Sequence of chain 1.D:
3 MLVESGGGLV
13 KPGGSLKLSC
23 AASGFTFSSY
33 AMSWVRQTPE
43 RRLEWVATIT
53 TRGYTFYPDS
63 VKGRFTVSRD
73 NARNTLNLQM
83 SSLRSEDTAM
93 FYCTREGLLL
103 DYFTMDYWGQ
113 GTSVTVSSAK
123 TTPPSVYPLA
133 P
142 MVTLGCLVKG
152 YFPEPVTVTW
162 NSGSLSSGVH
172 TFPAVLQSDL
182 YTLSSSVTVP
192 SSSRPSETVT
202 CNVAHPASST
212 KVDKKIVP

A small-molecule ligand and the protein it binds are described below.
Small molecule (SMILES): C=C1C[C@]23C[C@H]1CC[C@H]2[C@@]12CC[C@H](O)[C@@](C)(C(=O)O1)[C@H]2[C@@H]3C(=O)O

Binding-site contacts:
Ligand atom C3 contacts residue LEU101 of chain 1.D at 3.7 Å (hydrophobic).
Ligand atom O92 contacts residue LEU101 of chain 1.D at 3.1 Å (h-bond).
Ligand atom C17 contacts residue THR52 of chain 1.D at 4.1 Å.
Ligand atom C16 contacts residue PHE105 of chain 1.D at 4.0 Å (hydrophobic).
Ligand atom C19 contacts residue LEU101 of chain 1.D at 3.1 Å (hydrophobic).
Ligand atom O31 contacts residue SER31 of chain 1.D at 2.9 Å (h-bond).
Ligand atom C12 contacts residue TYR104 of chain 1.D at 4.4 Å (hydrophobic).
Ligand atom C1 contacts residue ALA33 of chain 1.D at 3.8 Å (hydrophobic).
Ligand atom C2 contacts residue LEU101 of chain 1.D at 3.2 Å (hydrophobic).
Ligand atom C12 contacts residue PHE105 of chain 1.D at 3.9 Å (hydrophobic).
Ligand atom C7 contacts residue ARG54 of chain 1.D at 3.9 Å.
Ligand atom C2 contacts residue TYR32 of chain 1.D at 4.1 Å (hydrophobic).
Ligand atom C10 contacts residue LEU101 of chain 1.D at 4.1 Å (hydrophobic).
Ligand atom O72 contacts residue ARG54 of chain 1.D at 3.0 Å (salt-bridge).
Ligand atom C2 contacts residue SER31 of chain 1.D at 3.3 Å.
Ligand atom O31 contacts residue THR53 of chain 1.D at 2.8 Å (h-bond).
Ligand atom C19 contacts residue LEU102 of chain 1.D at 3.9 Å (hydrophobic).
Ligand atom C3 contacts residue SER31 of chain 1.D at 3.4 Å.
Ligand atom C2 contacts residue THR53 of chain 1.D at 4.3 Å.
Ligand atom C1 contacts residue SER31 of chain 1.D at 4.4 Å.
Ligand atom C7 contacts residue THR53 of chain 1.D at 3.9 Å.
Ligand atom O72 contacts residue THR53 of chain 1.D at 4.4 Å.
Ligand atom O71 contacts residue ARG54 of chain 1.D at 3.6 Å.
Ligand atom O91 contacts residue LEU102 of chain 1.D at 3.1 Å.
Ligand atom C7 contacts residue THR52 of chain 1.D at 4.3 Å.
Ligand atom C18 contacts residue ARG54 of chain 1.D at 4.3 Å.
Ligand atom C1 contacts residue LEU101 of chain 1.D at 3.8 Å (hydrophobic).
Ligand atom C5 contacts residue THR53 of chain 1.D at 4.0 Å.
Ligand atom C4 contacts residue LEU101 of chain 1.D at 4.1 Å (hydrophobic).
Ligand atom O71 contacts residue THR52 of chain 1.D at 3.1 Å.
Ligand atom C17 contacts residue PHE105 of chain 1.D at 3.6 Å (hydrophobic).
Ligand atom C3 contacts residue THR53 of chain 1.D at 4.0 Å.
Ligand atom O71 contacts residue THR53 of chain 1.D at 3.2 Å.
Ligand atom C16 contacts residue THR52 of chain 1.D at 4.2 Å.
Ligand atom C1 contacts residue TYR32 of chain 1.D at 4.3 Å (hydrophobic).
Ligand atom O31 contacts residue TYR32 of chain 1.D at 3.8 Å.
Ligand atom C1 contacts residue THR53 of chain 1.D at 4.4 Å.
Ligand atom O91 contacts residue LEU101 of chain 1.D at 2.9 Å (h-bond).
Ligand atom C15 contacts residue THR52 of chain 1.D at 3.6 Å.
Ligand atom C3 contacts residue LEU102 of chain 1.D at 4.4 Å (hydrophobic).